Binding-site contacts:
Ligand atom C1 contacts residue ASN252 of chain 1.O at 1.4 Å.
Ligand atom O6 contacts residue SER207 of chain 1.O at 4.2 Å.
Ligand atom C3 contacts residue ASN252 of chain 1.O at 3.9 Å.
Ligand atom O6 contacts residue ASP211 of chain 1.O at 4.0 Å.
Ligand atom O5 contacts residue ASN252 of chain 1.O at 2.3 Å (h-bond).
Ligand atom C8 contacts residue SER251 of chain 1.O at 4.0 Å.
Ligand atom N2 contacts residue SER251 of chain 1.O at 4.0 Å.
Ligand atom C7 contacts residue ASN252 of chain 1.O at 4.1 Å.
Ligand atom O5 contacts residue PHE208 of chain 1.O at 3.7 Å.
Ligand atom C7 contacts residue SER251 of chain 1.O at 3.5 Å.
Ligand atom O6 contacts residue PHE208 of chain 1.O at 3.3 Å.
Ligand atom C2 contacts residue ASN252 of chain 1.O at 2.6 Å.
Ligand atom C5 contacts residue PHE208 of chain 1.O at 4.3 Å (hydrophobic).
Ligand atom C5 contacts residue ASN252 of chain 1.O at 3.6 Å.
Ligand atom O7 contacts residue SER251 of chain 1.O at 2.9 Å (h-bond).
Ligand atom C4 contacts residue ASN252 of chain 1.O at 4.3 Å.
Ligand atom C6 contacts residue SER248 of chain 1.O at 4.3 Å.
Ligand atom C7 contacts residue ASP211 of chain 1.O at 4.4 Å.
Ligand atom C6 contacts residue PHE208 of chain 1.O at 3.6 Å (hydrophobic).
Ligand atom C8 contacts residue ASP211 of chain 1.O at 3.5 Å.
Ligand atom N2 contacts residue ASN252 of chain 1.O at 3.0 Å (h-bond).

A protein and the small-molecule ligand that binds it are described below.
Small molecule (SMILES): CC(=O)N[C@H]1[C@H](O[C@H]2[C@H](O)[C@@H](NC(C)=O)CO[C@@H]2CO)O[C@H](CO)[C@@H](O)[C@@H]1O

Sequence of chain 1.O:
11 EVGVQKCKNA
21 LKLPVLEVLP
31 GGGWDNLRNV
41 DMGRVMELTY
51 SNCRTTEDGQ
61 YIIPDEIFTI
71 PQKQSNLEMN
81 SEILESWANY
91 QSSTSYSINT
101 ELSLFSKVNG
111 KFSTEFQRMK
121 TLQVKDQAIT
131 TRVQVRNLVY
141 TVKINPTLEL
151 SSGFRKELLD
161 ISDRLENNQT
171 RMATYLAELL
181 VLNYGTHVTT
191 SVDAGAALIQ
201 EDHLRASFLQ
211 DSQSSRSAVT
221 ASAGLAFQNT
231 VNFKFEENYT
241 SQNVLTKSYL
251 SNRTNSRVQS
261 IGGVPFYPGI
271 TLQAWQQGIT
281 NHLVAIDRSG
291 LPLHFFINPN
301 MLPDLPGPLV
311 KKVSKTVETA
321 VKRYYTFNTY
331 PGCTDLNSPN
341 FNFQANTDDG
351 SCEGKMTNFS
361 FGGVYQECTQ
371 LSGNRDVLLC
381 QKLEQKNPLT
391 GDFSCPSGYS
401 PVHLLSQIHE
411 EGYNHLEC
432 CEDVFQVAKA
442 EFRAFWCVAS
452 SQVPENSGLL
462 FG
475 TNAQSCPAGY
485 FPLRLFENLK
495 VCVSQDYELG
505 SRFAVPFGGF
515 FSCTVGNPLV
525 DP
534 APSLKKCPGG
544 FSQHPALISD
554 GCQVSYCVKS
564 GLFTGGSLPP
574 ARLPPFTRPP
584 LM